The small molecule below binds the protein below.
Small molecule (SMILES): CC(=O)N[C@H]1[C@H](O[C@H]2[C@H](O)[C@@H](NC(C)=O)CO[C@@H]2CO)O[C@H](CO)[C@@H](O)[C@@H]1O

Binding-site contacts:
Ligand atom C2 contacts residue GLU166 of chain 1.D at 4.2 Å.
Ligand atom C7 contacts residue ASN118 of chain 1.D at 3.4 Å.
Ligand atom C7 contacts residue TRP168 of chain 1.D at 4.2 Å (hydrophobic).
Ligand atom N2 contacts residue ASN118 of chain 1.D at 3.0 Å (h-bond).
Ligand atom O5 contacts residue GLU166 of chain 1.D at 4.1 Å.
Ligand atom C8 contacts residue TRP168 of chain 1.D at 3.3 Å (hydrophobic).
Ligand atom O6 contacts residue ASN118 of chain 1.D at 4.5 Å.
Ligand atom C8 contacts residue GLU166 of chain 1.D at 4.4 Å.
Ligand atom C3 contacts residue ASN118 of chain 1.D at 3.8 Å.
Ligand atom C5 contacts residue ASN118 of chain 1.D at 3.7 Å.
Ligand atom C8 contacts residue HIS167 of chain 1.D at 4.4 Å.
Ligand atom C8 contacts residue VAL116 of chain 1.D at 3.6 Å (hydrophobic).
Ligand atom C7 contacts residue GLU166 of chain 1.D at 4.4 Å.
Ligand atom O7 contacts residue HIS167 of chain 1.D at 4.1 Å.
Ligand atom C2 contacts residue ASN118 of chain 1.D at 2.4 Å.
Ligand atom C1 contacts residue ASN118 of chain 1.D at 1.4 Å.
Ligand atom C4 contacts residue ASN118 of chain 1.D at 4.1 Å.
Ligand atom O7 contacts residue GLU166 of chain 1.D at 3.3 Å.
Ligand atom C1 contacts residue GLU166 of chain 1.D at 4.0 Å.
Ligand atom O7 contacts residue ASN118 of chain 1.D at 3.4 Å (h-bond).
Ligand atom O5 contacts residue ASN118 of chain 1.D at 2.3 Å (h-bond).

Sequence of chain 1.D:
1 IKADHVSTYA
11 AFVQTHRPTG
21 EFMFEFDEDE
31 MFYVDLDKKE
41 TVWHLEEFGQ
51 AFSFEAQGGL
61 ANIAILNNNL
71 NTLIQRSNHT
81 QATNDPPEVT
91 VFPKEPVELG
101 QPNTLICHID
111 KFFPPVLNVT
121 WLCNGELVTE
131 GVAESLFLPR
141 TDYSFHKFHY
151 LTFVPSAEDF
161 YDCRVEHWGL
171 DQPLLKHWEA